Binding-site contacts:
Ligand atom C2 contacts residue GLU292 of chain 2.C at 3.7 Å.
Ligand atom C2 contacts residue THR348 of chain 2.C at 4.0 Å.
Ligand atom C2 contacts residue LYS290 of chain 2.C at 3.7 Å.
Ligand atom O1 contacts residue THR348 of chain 2.C at 2.4 Å (h-bond).
Ligand atom O3 contacts residue MG1 of chain 2.P at 2.5 Å.
Ligand atom O4 contacts residue GLU292 of chain 2.C at 3.1 Å (salt-bridge).
Ligand atom O1 contacts residue ASP316 of chain 2.C at 4.0 Å.
Ligand atom C1 contacts residue THR348 of chain 2.C at 3.5 Å.
Ligand atom C1 contacts residue MG1 of chain 2.P at 3.2 Å.
Ligand atom O3 contacts residue THR348 of chain 2.C at 4.5 Å.
Ligand atom O4 contacts residue LYS290 of chain 2.C at 2.9 Å (salt-bridge).
Ligand atom O2 contacts residue MG1 of chain 2.P at 4.3 Å.
Ligand atom O1 contacts residue GLY315 of chain 2.C at 3.0 Å (h-bond).
Ligand atom O3 contacts residue ALA313 of chain 2.C at 4.1 Å.
Ligand atom O3 contacts residue ASP316 of chain 2.C at 2.8 Å (salt-bridge).
Ligand atom O4 contacts residue MG1 of chain 2.P at 2.3 Å.
Ligand atom O1 contacts residue MG1 of chain 2.P at 4.4 Å.
Ligand atom C1 contacts residue GLY315 of chain 2.C at 3.8 Å.
Ligand atom O2 contacts residue ALA313 of chain 2.C at 3.8 Å.
Ligand atom C2 contacts residue ALA313 of chain 2.C at 3.6 Å (hydrophobic).
Ligand atom O2 contacts residue LYS290 of chain 2.C at 3.8 Å.
Ligand atom O3 contacts residue GLY315 of chain 2.C at 3.6 Å.
Ligand atom O4 contacts residue ALA313 of chain 2.C at 4.2 Å.
Ligand atom O2 contacts residue ARG93 of chain 2.C at 4.1 Å.
Ligand atom C1 contacts residue GLU292 of chain 2.C at 3.8 Å.
Ligand atom O2 contacts residue THR348 of chain 2.C at 3.5 Å (h-bond).
Ligand atom C1 contacts residue ALA313 of chain 2.C at 3.5 Å (hydrophobic).
Ligand atom O4 contacts residue ASP316 of chain 2.C at 4.2 Å.
Ligand atom C2 contacts residue MG1 of chain 2.P at 3.1 Å.
Ligand atom O3 contacts residue GLU292 of chain 2.C at 3.3 Å (salt-bridge).
Ligand atom C1 contacts residue ASP316 of chain 2.C at 3.8 Å.
Ligand atom O1 contacts residue ARG314 of chain 2.C at 3.6 Å.
Ligand atom O1 contacts residue ALA313 of chain 2.C at 3.4 Å.
Ligand atom O2 contacts residue MET311 of chain 2.C at 4.2 Å.

The protein below binds the small molecule below.
Small molecule (SMILES): O=C([O-])C(=O)[O-]

Sequence of chain 2.C:
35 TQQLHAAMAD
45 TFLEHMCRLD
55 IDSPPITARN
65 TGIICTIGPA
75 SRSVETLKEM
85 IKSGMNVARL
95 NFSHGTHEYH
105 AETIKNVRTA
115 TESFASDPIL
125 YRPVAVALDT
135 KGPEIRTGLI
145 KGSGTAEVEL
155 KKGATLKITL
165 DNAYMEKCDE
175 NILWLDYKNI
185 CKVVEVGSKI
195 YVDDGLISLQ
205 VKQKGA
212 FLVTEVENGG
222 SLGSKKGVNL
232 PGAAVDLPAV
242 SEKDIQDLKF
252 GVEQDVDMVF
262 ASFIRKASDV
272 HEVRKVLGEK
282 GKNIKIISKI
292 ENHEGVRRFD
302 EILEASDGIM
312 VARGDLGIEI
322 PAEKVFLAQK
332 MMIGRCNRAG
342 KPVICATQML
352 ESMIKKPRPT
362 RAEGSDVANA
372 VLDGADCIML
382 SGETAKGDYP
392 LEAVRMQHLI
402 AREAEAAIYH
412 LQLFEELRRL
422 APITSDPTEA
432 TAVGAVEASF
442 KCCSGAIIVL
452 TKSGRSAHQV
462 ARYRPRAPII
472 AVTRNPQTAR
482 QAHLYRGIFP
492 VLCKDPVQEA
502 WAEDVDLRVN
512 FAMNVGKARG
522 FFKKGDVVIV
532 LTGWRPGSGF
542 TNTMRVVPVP